Binding-site contacts:
Ligand atom C7 contacts residue ASN105 of chain 1.A at 3.2 Å.
Ligand atom C1 contacts residue LYS114 of chain 1.A at 3.5 Å.
Ligand atom C1 contacts residue ASN105 of chain 1.A at 1.4 Å.
Ligand atom C3 contacts residue ASN105 of chain 1.A at 3.8 Å.
Ligand atom C7 contacts residue NAG1 of chain 1.X at 3.5 Å.
Ligand atom N2 contacts residue NAG1 of chain 1.X at 4.0 Å.
Ligand atom C6 contacts residue LYS114 of chain 1.A at 3.6 Å.
Ligand atom O7 contacts residue NAG1 of chain 1.X at 3.6 Å (h-bond).
Ligand atom N2 contacts residue ASN105 of chain 1.A at 2.8 Å (h-bond).
Ligand atom O7 contacts residue ASN105 of chain 1.A at 2.9 Å (h-bond).
Ligand atom O5 contacts residue ASN105 of chain 1.A at 2.4 Å (h-bond).
Ligand atom C8 contacts residue NAG1 of chain 1.X at 3.1 Å.
Ligand atom C4 contacts residue ASN105 of chain 1.A at 4.2 Å.
Ligand atom C5 contacts residue LYS114 of chain 1.A at 3.6 Å.
Ligand atom C7 contacts residue PHE104 of chain 1.A at 4.4 Å (hydrophobic).
Ligand atom O7 contacts residue LYS116 of chain 1.A at 3.7 Å.
Ligand atom O5 contacts residue LYS114 of chain 1.A at 2.7 Å (salt-bridge).
Ligand atom C8 contacts residue THR89 of chain 1.A at 3.5 Å.
Ligand atom O3 contacts residue NAG1 of chain 1.X at 3.8 Å.
Ligand atom C5 contacts residue ASN105 of chain 1.A at 3.7 Å.
Ligand atom C8 contacts residue SER103 of chain 1.A at 3.6 Å.
Ligand atom C8 contacts residue PHE104 of chain 1.A at 3.6 Å (hydrophobic).
Ligand atom C2 contacts residue ASN105 of chain 1.A at 2.5 Å.
Ligand atom O7 contacts residue PHE104 of chain 1.A at 4.5 Å.
Ligand atom O4 contacts residue NAG1 of chain 1.X at 4.5 Å.
Ligand atom O6 contacts residue LYS114 of chain 1.A at 3.0 Å (salt-bridge).
Ligand atom C8 contacts residue ASN105 of chain 1.A at 4.0 Å.

Sequence of chain 1.A:
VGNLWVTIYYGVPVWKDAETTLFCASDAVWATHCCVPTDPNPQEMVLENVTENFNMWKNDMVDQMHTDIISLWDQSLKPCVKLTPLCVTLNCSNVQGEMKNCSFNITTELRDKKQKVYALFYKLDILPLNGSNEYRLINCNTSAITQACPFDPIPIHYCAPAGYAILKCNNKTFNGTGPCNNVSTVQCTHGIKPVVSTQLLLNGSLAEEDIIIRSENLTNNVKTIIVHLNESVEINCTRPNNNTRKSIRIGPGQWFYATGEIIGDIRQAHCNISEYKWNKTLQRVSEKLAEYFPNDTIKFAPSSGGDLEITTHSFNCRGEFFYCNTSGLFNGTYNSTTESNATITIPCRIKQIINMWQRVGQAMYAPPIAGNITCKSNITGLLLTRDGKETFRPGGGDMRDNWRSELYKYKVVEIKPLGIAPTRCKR

This small molecule binds to this protein.
Small molecule (SMILES): CC(=O)N[C@@H]1[C@@H](O)[C@H](O)[C@@H](CO)O[C@H]1O